Sequence of chain 1.C:
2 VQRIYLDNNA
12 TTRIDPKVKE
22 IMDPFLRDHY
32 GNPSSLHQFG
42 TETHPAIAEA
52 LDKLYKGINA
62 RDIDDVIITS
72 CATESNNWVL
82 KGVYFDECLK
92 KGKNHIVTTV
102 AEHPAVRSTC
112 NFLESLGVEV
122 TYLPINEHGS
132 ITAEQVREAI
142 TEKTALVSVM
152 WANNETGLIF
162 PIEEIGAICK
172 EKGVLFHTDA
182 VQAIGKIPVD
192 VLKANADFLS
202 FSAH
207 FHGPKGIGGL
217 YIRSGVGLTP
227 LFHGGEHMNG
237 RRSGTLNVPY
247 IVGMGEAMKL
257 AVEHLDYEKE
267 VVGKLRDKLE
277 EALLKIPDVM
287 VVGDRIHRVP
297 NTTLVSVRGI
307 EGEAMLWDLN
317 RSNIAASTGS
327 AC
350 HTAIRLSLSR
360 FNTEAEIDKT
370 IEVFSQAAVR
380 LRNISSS

Sequence of chain 1.D:
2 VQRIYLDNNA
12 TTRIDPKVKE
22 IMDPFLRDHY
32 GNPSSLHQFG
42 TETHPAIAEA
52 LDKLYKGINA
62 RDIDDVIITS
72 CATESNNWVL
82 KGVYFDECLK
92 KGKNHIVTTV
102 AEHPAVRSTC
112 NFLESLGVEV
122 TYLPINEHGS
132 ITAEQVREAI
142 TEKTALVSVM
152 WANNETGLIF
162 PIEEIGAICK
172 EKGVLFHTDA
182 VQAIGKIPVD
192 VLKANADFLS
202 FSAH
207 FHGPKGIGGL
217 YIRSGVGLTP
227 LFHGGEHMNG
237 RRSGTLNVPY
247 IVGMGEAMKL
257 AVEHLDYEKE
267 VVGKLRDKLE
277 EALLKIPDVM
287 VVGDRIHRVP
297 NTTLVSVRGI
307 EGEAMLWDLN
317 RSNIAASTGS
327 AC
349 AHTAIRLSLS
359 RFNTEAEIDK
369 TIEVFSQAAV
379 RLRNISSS

Binding-site contacts:
Ligand atom CG contacts residue ALA11 of chain 1.D at 4.4 Å (hydrophobic).
Ligand atom C contacts residue ALA11 of chain 1.D at 4.2 Å (hydrophobic).
Ligand atom O contacts residue ARG354 of chain 1.D at 2.8 Å (salt-bridge).
Ligand atom O contacts residue ASN10 of chain 1.D at 3.6 Å (h-bond).
Ligand atom O contacts residue ASN155 of chain 1.D at 2.9 Å (h-bond).
Ligand atom C contacts residue ASN10 of chain 1.D at 4.1 Å.
Ligand atom C contacts residue ASN155 of chain 1.D at 3.9 Å.
Ligand atom OXT contacts residue ALA11 of chain 1.D at 3.4 Å.
Ligand atom N contacts residue ARG354 of chain 1.D at 4.4 Å.
Ligand atom CG contacts residue ASN33 of chain 1.C at 4.1 Å.
Ligand atom CA contacts residue ASN155 of chain 1.D at 3.9 Å.
Ligand atom SD contacts residue THR241 of chain 1.C at 4.4 Å.
Ligand atom N contacts residue ASN155 of chain 1.D at 4.3 Å.
Ligand atom SD contacts residue LLP206 of chain 1.D at 4.1 Å.
Ligand atom SD contacts residue HIS104 of chain 1.D at 3.3 Å (h-bond).
Ligand atom OXT contacts residue ARG354 of chain 1.D at 2.6 Å (salt-bridge).
Ligand atom C contacts residue ARG354 of chain 1.D at 3.3 Å.
Ligand atom OXT contacts residue ASN10 of chain 1.D at 3.9 Å.
Ligand atom CA contacts residue ARG354 of chain 1.D at 4.4 Å.

This protein binds this small molecule.
Small molecule (SMILES): N[C@@H](CCS)C(=O)O